Sequence of chain 2.A:
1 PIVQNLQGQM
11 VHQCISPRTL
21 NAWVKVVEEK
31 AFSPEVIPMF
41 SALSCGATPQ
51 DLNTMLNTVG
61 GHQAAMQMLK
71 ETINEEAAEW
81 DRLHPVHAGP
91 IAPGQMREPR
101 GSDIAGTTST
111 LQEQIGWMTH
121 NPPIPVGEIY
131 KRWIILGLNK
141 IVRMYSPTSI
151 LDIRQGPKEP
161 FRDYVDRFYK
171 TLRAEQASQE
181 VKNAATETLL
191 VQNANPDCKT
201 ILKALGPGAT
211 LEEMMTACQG

The protein below binds the small molecule below.
Small molecule (SMILES): CC(C)(C#Cc1ccc(-c2ccc(Cl)c3c(NS(C)(=O)=O)nn(CC(F)(F)F)c23)c([C@H](Cc2cc(F)cc(F)c2)NC(=O)Cn2nc(C(F)(F)F)c3c2C(F)(F)[C@@H]2C[C@H]32)n1)S(C)(=O)=O

Binding-site contacts:
Ligand atom C44 contacts residue ASN57 of chain 2.A at 3.3 Å.
Ligand atom F26 contacts residue LEU69 of chain 2.A at 3.4 Å.
Ligand atom C07 contacts residue THR107 of chain 2.A at 3.5 Å.
Ligand atom N06 contacts residue ASN57 of chain 2.A at 2.8 Å (h-bond).
Ligand atom C24 contacts residue LYS70 of chain 2.A at 3.4 Å.
Ligand atom O50 contacts residue GLN179 of chain 3.B at 3.0 Å (h-bond).
Ligand atom O57 contacts residue THR54 of chain 2.A at 3.4 Å.
Ligand atom C58 contacts residue THR54 of chain 2.A at 3.1 Å.
Ligand atom F27 contacts residue LEU56 of chain 2.A at 3.2 Å.
Ligand atom C31 contacts residue LYS70 of chain 2.A at 3.3 Å.
Ligand atom F52 contacts residue ARG173 of chain 3.B at 3.4 Å.
Ligand atom C39 contacts residue GLN63 of chain 2.A at 3.1 Å.
Ligand atom F42 contacts residue LYS70 of chain 2.A at 3.0 Å.
Ligand atom CL47 contacts residue ILE73 of chain 2.A at 3.5 Å.
Ligand atom CL47 contacts residue ASN74 of chain 2.A at 3.1 Å.
Ligand atom C28 contacts residue ASN57 of chain 2.A at 3.3 Å.
Ligand atom C16 contacts residue LYS70 of chain 2.A at 3.5 Å.
Ligand atom C30 contacts residue ASN57 of chain 2.A at 3.3 Å.
Ligand atom C11 contacts residue TYR130 of chain 2.A at 3.3 Å (hydrophobic).
Ligand atom O29 contacts residue LYS70 of chain 2.A at 2.8 Å (salt-bridge).
Ligand atom C12 contacts residue TYR130 of chain 2.A at 3.4 Å (hydrophobic).
Ligand atom F26 contacts residue ILE73 of chain 2.A at 3.2 Å.
Ligand atom C19 contacts residue ASN53 of chain 2.A at 3.3 Å.
Ligand atom F26 contacts residue LYS70 of chain 2.A at 3.2 Å.
Ligand atom C32 contacts residue LYS70 of chain 2.A at 3.2 Å.
Ligand atom O57 contacts residue PRO38 of chain 3.B at 3.5 Å.
Ligand atom F53 contacts residue ARG173 of chain 3.B at 3.4 Å.
Ligand atom N33 contacts residue LYS70 of chain 2.A at 3.5 Å (salt-bridge).
Ligand atom O57 contacts residue ASN57 of chain 2.A at 2.9 Å (h-bond).
Ligand atom C23 contacts residue MET66 of chain 2.A at 3.4 Å (hydrophobic).
Ligand atom F27 contacts residue MET66 of chain 2.A at 3.1 Å.
Ligand atom O51 contacts residue ASN74 of chain 2.A at 3.5 Å (h-bond).
Ligand atom N43 contacts residue ASN57 of chain 2.A at 2.5 Å (h-bond).
Ligand atom C21 contacts residue ASN57 of chain 2.A at 3.2 Å.
Ligand atom F41 contacts residue GLN63 of chain 2.A at 3.4 Å.
Ligand atom C12 contacts residue ASN53 of chain 2.A at 3.4 Å.
Ligand atom C02 contacts residue ASN57 of chain 2.A at 3.5 Å.
Ligand atom F52 contacts residue TYR169 of chain 3.B at 3.5 Å.
Ligand atom O59 contacts residue SER41 of chain 3.B at 3.4 Å (h-bond).
Ligand atom O59 contacts residue PRO38 of chain 3.B at 3.1 Å.

Sequence of chain 3.B:
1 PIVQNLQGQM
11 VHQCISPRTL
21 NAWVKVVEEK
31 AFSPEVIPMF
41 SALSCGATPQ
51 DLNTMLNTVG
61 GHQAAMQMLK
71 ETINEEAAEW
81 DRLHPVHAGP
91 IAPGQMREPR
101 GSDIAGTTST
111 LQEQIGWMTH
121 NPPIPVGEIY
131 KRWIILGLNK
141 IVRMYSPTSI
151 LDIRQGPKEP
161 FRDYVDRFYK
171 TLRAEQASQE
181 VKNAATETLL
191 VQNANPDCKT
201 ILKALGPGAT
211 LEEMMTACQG